Sequence of chain 1.A:
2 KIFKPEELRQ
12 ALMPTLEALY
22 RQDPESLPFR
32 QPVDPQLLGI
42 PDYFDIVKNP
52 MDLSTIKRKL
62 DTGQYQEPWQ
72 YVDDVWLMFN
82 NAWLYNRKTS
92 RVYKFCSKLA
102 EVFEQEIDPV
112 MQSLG

Binding-site contacts:
Ligand atom C01 contacts residue TYR86 of chain 1.A at 3.9 Å (hydrophobic).
Ligand atom C18 contacts residue ARG92 of chain 1.A at 3.8 Å.
Ligand atom O16 contacts residue PHE96 of chain 1.A at 3.7 Å.
Ligand atom C15 contacts residue ARG92 of chain 1.A at 3.9 Å.
Ligand atom C25 contacts residue LEU28 of chain 1.A at 3.7 Å (hydrophobic).
Ligand atom O34 contacts residue TYR44 of chain 1.A at 3.8 Å.
Ligand atom C03 contacts residue VAL34 of chain 1.A at 3.8 Å (hydrophobic).
Ligand atom N33 contacts residue ASN87 of chain 1.A at 3.2 Å (h-bond).
Ligand atom C31 contacts residue VAL34 of chain 1.A at 3.5 Å (hydrophobic).
Ligand atom C29 contacts residue PRO29 of chain 1.A at 3.8 Å (hydrophobic).
Ligand atom CL14 contacts residue PHE96 of chain 1.A at 3.7 Å.
Ligand atom N33 contacts residue VAL34 of chain 1.A at 3.6 Å.
Ligand atom N07 contacts residue LEU39 of chain 1.A at 3.9 Å.
Ligand atom N33 contacts residue VAL93 of chain 1.A at 3.7 Å.
Ligand atom C05 contacts residue LEU39 of chain 1.A at 3.9 Å (hydrophobic).
Ligand atom CL14 contacts residue ARG92 of chain 1.A at 3.5 Å.
Ligand atom CL14 contacts residue PRO29 of chain 1.A at 3.4 Å.
Ligand atom C19 contacts residue ARG92 of chain 1.A at 3.8 Å.
Ligand atom C01 contacts residue ILE41 of chain 1.A at 3.5 Å (hydrophobic).
Ligand atom C13 contacts residue ARG92 of chain 1.A at 3.8 Å.
Ligand atom C01 contacts residue ASN87 of chain 1.A at 3.7 Å.
Ligand atom C10 contacts residue ARG92 of chain 1.A at 3.7 Å.
Ligand atom C32 contacts residue PRO29 of chain 1.A at 3.3 Å (hydrophobic).
Ligand atom C08 contacts residue LEU39 of chain 1.A at 3.7 Å (hydrophobic).
Ligand atom C32 contacts residue VAL93 of chain 1.A at 3.8 Å (hydrophobic).
Ligand atom C31 contacts residue VAL93 of chain 1.A at 3.6 Å (hydrophobic).
Ligand atom C02 contacts residue ASN87 of chain 1.A at 3.6 Å.
Ligand atom C30 contacts residue PRO29 of chain 1.A at 3.5 Å (hydrophobic).
Ligand atom C04 contacts residue VAL93 of chain 1.A at 3.9 Å (hydrophobic).
Ligand atom C05 contacts residue VAL93 of chain 1.A at 3.6 Å (hydrophobic).
Ligand atom C11 contacts residue ARG92 of chain 1.A at 3.6 Å.
Ligand atom C20 contacts residue LEU39 of chain 1.A at 3.7 Å (hydrophobic).
Ligand atom C23 contacts residue PRO29 of chain 1.A at 3.8 Å (hydrophobic).
Ligand atom O34 contacts residue VAL34 of chain 1.A at 3.9 Å.
Ligand atom O34 contacts residue ASN87 of chain 1.A at 3.0 Å (h-bond).
Ligand atom C32 contacts residue PHE30 of chain 1.A at 3.9 Å (hydrophobic).
Ligand atom C24 contacts residue LEU28 of chain 1.A at 3.9 Å (hydrophobic).
Ligand atom CL14 contacts residue VAL93 of chain 1.A at 3.7 Å.
Ligand atom C06 contacts residue LEU39 of chain 1.A at 3.9 Å (hydrophobic).
Ligand atom C12 contacts residue ARG92 of chain 1.A at 3.6 Å.

A small-molecule ligand and the protein it binds are described below.
Small molecule (SMILES): COc1ccc(CCc2nc3cc(-c4c(C)noc4C)ccn3c2NC2CCCCC2)cc1Cl